Binding-site contacts:
Ligand atom C12 contacts residue PHE129 of chain 1.B at 4.1 Å (hydrophobic).
Ligand atom C9 contacts residue VAL90 of chain 1.B at 4.1 Å (hydrophobic).
Ligand atom N1 contacts residue ASP53 of chain 1.B at 2.7 Å (salt-bridge).
Ligand atom C3 contacts residue ASP53 of chain 1.B at 3.5 Å.
Ligand atom C3 contacts residue GLY251 of chain 1.B at 3.6 Å.
Ligand atom C3 contacts residue ASP249 of chain 1.B at 3.9 Å.
Ligand atom N2 contacts residue GLY251 of chain 1.B at 3.8 Å.
Ligand atom C14 contacts residue PHE129 of chain 1.B at 3.4 Å (hydrophobic).
Ligand atom C6 contacts residue SER56 of chain 1.B at 3.7 Å.
Ligand atom C14 contacts residue TRP136 of chain 1.B at 3.9 Å (hydrophobic).
Ligand atom C6 contacts residue ASP53 of chain 1.B at 3.6 Å.
Ligand atom N3 contacts residue GLY55 of chain 1.B at 3.8 Å.
Ligand atom N2 contacts residue ASP249 of chain 1.B at 4.1 Å.
Ligand atom C8 contacts residue TRP97 of chain 1.B at 3.6 Å (hydrophobic).
Ligand atom C7 contacts residue TRP97 of chain 1.B at 3.7 Å (hydrophobic).
Ligand atom C13 contacts residue TYR92 of chain 1.B at 3.7 Å (hydrophobic).
Ligand atom C15 contacts residue LEU51 of chain 1.B at 3.6 Å (hydrophobic).
Ligand atom C16 contacts residue ASP53 of chain 1.B at 4.1 Å.
Ligand atom C7 contacts residue ILE139 of chain 1.B at 3.6 Å (hydrophobic).
Ligand atom C10 contacts residue TYR92 of chain 1.B at 4.0 Å (hydrophobic).
Ligand atom N3 contacts residue ASP249 of chain 1.B at 2.9 Å (salt-bridge).
Ligand atom O1 contacts residue TYR92 of chain 1.B at 4.2 Å.
Ligand atom C4 contacts residue GLY251 of chain 1.B at 4.1 Å.
Ligand atom N3 contacts residue GLY251 of chain 1.B at 3.5 Å.
Ligand atom C9 contacts residue TYR92 of chain 1.B at 3.8 Å (hydrophobic).
Ligand atom C2 contacts residue ASP53 of chain 1.B at 3.9 Å.
Ligand atom C6 contacts residue ILE139 of chain 1.B at 3.5 Å (hydrophobic).
Ligand atom C15 contacts residue ILE139 of chain 1.B at 4.2 Å (hydrophobic).
Ligand atom C8 contacts residue VAL90 of chain 1.B at 3.7 Å (hydrophobic).
Ligand atom C13 contacts residue PHE129 of chain 1.B at 3.5 Å (hydrophobic).
Ligand atom C4 contacts residue THR252 of chain 1.B at 3.3 Å.
Ligand atom C12 contacts residue TYR92 of chain 1.B at 4.0 Å (hydrophobic).
Ligand atom C5 contacts residue ASP53 of chain 1.B at 4.1 Å.
Ligand atom C15 contacts residue TRP136 of chain 1.B at 3.9 Å (hydrophobic).
Ligand atom N3 contacts residue THR252 of chain 1.B at 4.2 Å.
Ligand atom C16 contacts residue LEU51 of chain 1.B at 3.8 Å (hydrophobic).
Ligand atom N1 contacts residue GLY251 of chain 1.B at 4.2 Å.
Ligand atom C7 contacts residue SER56 of chain 1.B at 3.6 Å.
Ligand atom C4 contacts residue ASP249 of chain 1.B at 3.6 Å.
Ligand atom N3 contacts residue ASP53 of chain 1.B at 2.7 Å (salt-bridge).

A small-molecule ligand and the protein it binds are described below.
Small molecule (SMILES): [H]/N=C1\NC(c2ccccc2)(c2ccccc2)C(=O)N1C

Sequence of chain 1.B:
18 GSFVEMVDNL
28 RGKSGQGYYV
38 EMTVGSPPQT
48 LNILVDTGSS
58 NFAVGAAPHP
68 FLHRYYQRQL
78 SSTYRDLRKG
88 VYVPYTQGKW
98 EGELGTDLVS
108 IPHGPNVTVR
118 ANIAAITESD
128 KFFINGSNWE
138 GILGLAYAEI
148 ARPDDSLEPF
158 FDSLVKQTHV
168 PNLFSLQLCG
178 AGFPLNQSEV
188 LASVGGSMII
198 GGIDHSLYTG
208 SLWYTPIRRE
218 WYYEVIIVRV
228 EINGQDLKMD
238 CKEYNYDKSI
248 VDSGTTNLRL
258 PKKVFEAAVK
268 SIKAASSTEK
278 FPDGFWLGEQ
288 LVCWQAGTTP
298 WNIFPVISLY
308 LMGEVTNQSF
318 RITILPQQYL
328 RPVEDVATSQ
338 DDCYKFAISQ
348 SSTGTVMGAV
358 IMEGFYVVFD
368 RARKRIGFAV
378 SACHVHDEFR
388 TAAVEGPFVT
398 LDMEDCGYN